The protein below binds the small molecule below.
Small molecule (SMILES): COc1ccc([C@H]2[C@H](C)C(=O)N2c2cc(OC)c(OC)c(OC)c2)cc1O

Sequence of chain 1.A:
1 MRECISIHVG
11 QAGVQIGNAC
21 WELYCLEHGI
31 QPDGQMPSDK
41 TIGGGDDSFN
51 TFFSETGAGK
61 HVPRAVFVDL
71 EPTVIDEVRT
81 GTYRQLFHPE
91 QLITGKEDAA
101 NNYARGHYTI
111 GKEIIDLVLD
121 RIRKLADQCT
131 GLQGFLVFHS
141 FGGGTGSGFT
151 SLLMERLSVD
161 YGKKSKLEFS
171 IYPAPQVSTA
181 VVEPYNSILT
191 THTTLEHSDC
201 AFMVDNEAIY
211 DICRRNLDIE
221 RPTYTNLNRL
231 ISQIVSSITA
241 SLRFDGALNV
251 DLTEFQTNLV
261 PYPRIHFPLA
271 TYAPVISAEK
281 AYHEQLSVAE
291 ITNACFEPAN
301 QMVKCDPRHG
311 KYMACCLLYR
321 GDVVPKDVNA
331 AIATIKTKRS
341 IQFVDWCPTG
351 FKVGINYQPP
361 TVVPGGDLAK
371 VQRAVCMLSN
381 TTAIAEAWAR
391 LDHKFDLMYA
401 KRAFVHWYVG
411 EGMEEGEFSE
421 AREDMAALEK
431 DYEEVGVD

Binding-site contacts:
Ligand atom C17 contacts residue THR179 of chain 1.A at 3.6 Å.
Ligand atom C10 contacts residue CYS239 of chain 1.B at 3.7 Å (hydrophobic).
Ligand atom C17 contacts residue LYS350 of chain 1.B at 3.8 Å.
Ligand atom O5 contacts residue ASP249 of chain 1.B at 3.3 Å (salt-bridge).
Ligand atom C15 contacts residue ASN256 of chain 1.B at 3.5 Å.
Ligand atom C24 contacts residue LEU240 of chain 1.B at 3.7 Å (hydrophobic).
Ligand atom O5 contacts residue LEU253 of chain 1.B at 3.2 Å (h-bond).
Ligand atom O5 contacts residue LYS252 of chain 1.B at 3.8 Å.
Ligand atom C14 contacts residue MET257 of chain 1.B at 3.8 Å (hydrophobic).
Ligand atom C22 contacts residue CYS239 of chain 1.B at 3.4 Å (hydrophobic).
Ligand atom C24 contacts residue VAL236 of chain 1.B at 3.6 Å (hydrophobic).
Ligand atom C20 contacts residue ASN348 of chain 1.B at 3.3 Å.
Ligand atom C2 contacts residue LEU246 of chain 1.B at 3.8 Å (hydrophobic).
Ligand atom C4 contacts residue LEU253 of chain 1.B at 3.8 Å (hydrophobic).
Ligand atom C26 contacts residue ALA315 of chain 1.B at 3.2 Å (hydrophobic).
Ligand atom C3 contacts residue ASN256 of chain 1.B at 3.8 Å.
Ligand atom C11 contacts residue LEU253 of chain 1.B at 3.8 Å (hydrophobic).
Ligand atom C4 contacts residue ALA248 of chain 1.B at 3.6 Å (hydrophobic).
Ligand atom C26 contacts residue LYS350 of chain 1.B at 3.5 Å.
Ligand atom C20 contacts residue VAL313 of chain 1.B at 3.4 Å (hydrophobic).
Ligand atom C22 contacts residue ILE316 of chain 1.B at 3.4 Å (hydrophobic).
Ligand atom C16 contacts residue ASN256 of chain 1.B at 3.7 Å.
Ligand atom C11 contacts residue ALA248 of chain 1.B at 3.8 Å (hydrophobic).
Ligand atom C22 contacts residue GLY235 of chain 1.B at 3.3 Å.
Ligand atom C7 contacts residue ALA314 of chain 1.B at 3.7 Å (hydrophobic).
Ligand atom C14 contacts residue ASN256 of chain 1.B at 3.6 Å.
Ligand atom O18 contacts residue ALA180 of chain 1.A at 3.2 Å.
Ligand atom O5 contacts residue ALA248 of chain 1.B at 3.2 Å.
Ligand atom O18 contacts residue VAL181 of chain 1.A at 3.3 Å (h-bond).
Ligand atom O25 contacts residue ALA315 of chain 1.B at 3.4 Å (h-bond).
Ligand atom C8 contacts residue ALA314 of chain 1.B at 3.6 Å (hydrophobic).
Ligand atom O23 contacts residue CYS239 of chain 1.B at 3.7 Å.
Ligand atom O21 contacts residue ILE316 of chain 1.B at 3.8 Å.
Ligand atom O19 contacts residue VAL181 of chain 1.A at 3.6 Å.
Ligand atom O18 contacts residue LYS350 of chain 1.B at 3.5 Å.
Ligand atom O23 contacts residue VAL236 of chain 1.B at 3.4 Å (h-bond).
Ligand atom O25 contacts residue ALA314 of chain 1.B at 3.5 Å.
Ligand atom O18 contacts residue THR179 of chain 1.A at 3.6 Å.
Ligand atom C16 contacts residue LYS350 of chain 1.B at 3.6 Å.
Ligand atom C15 contacts residue LYS350 of chain 1.B at 3.6 Å.

Sequence of chain 1.B:
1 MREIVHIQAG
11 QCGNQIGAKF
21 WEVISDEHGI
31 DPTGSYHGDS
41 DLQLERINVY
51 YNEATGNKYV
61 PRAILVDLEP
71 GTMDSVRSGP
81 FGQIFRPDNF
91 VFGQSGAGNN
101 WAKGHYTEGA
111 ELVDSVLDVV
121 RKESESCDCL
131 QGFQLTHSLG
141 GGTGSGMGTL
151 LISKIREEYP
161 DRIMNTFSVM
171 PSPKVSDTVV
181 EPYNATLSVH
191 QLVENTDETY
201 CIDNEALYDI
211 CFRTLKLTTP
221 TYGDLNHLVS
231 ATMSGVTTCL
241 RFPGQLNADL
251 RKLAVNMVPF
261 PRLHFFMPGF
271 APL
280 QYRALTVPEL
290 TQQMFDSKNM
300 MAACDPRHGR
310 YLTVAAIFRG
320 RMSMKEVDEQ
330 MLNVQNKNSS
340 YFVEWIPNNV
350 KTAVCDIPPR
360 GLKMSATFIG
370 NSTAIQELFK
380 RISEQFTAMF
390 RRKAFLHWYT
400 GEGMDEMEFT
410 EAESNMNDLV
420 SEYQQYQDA